A small-molecule ligand and the protein it binds are described below.
Small molecule (SMILES): C[C@H](CCC(=O)O)[C@H]1CC[C@H]2[C@@H]3[C@H](O)C[C@@H]4C[C@H](O)CC[C@]4(C)[C@H]3C[C@H](O)[C@]12C

Sequence of chain 1.J:
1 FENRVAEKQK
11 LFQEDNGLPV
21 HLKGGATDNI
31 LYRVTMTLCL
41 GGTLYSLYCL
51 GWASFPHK

Binding-site contacts:
Ligand atom C7 contacts residue GLN161 of chain 1.C at 4.0 Å.
Ligand atom C14 contacts residue LEU160 of chain 1.C at 3.9 Å (hydrophobic).
Ligand atom C16 contacts residue LEU160 of chain 1.C at 4.3 Å (hydrophobic).
Ligand atom O26 contacts residue PHE1 of chain 1.J at 3.2 Å (h-bond).
Ligand atom C6 contacts residue LEU160 of chain 1.C at 4.3 Å (hydrophobic).
Ligand atom C19 contacts residue PHE219 of chain 1.C at 3.8 Å (hydrophobic).
Ligand atom C6 contacts residue GLN161 of chain 1.C at 3.8 Å.
Ligand atom C10 contacts residue PHE164 of chain 1.C at 4.4 Å (hydrophobic).
Ligand atom O26 contacts residue ARG156 of chain 1.C at 3.9 Å.
Ligand atom C13 contacts residue LEU160 of chain 1.C at 4.4 Å (hydrophobic).
Ligand atom O25 contacts residue PHE1 of chain 1.J at 3.1 Å (h-bond).
Ligand atom C22 contacts residue ARG156 of chain 1.C at 4.5 Å.
Ligand atom O26 contacts residue PHE225 of chain 1.C at 4.5 Å.
Ligand atom O7 contacts residue GLN161 of chain 1.C at 3.9 Å.
Ligand atom C21 contacts residue PHE1 of chain 1.J at 4.5 Å (hydrophobic).
Ligand atom C18 contacts residue LEU160 of chain 1.C at 3.6 Å (hydrophobic).
Ligand atom C19 contacts residue PHE164 of chain 1.C at 3.2 Å (hydrophobic).
Ligand atom C6 contacts residue PHE164 of chain 1.C at 4.1 Å (hydrophobic).
Ligand atom C23 contacts residue ARG156 of chain 1.C at 3.1 Å.
Ligand atom C16 contacts residue LYS157 of chain 1.C at 4.2 Å.
Ligand atom C24 contacts residue ARG156 of chain 1.C at 3.3 Å.
Ligand atom O25 contacts residue ARG156 of chain 1.C at 3.0 Å (salt-bridge).
Ligand atom C24 contacts residue PHE1 of chain 1.J at 3.6 Å (hydrophobic).
Ligand atom C18 contacts residue LEU223 of chain 1.C at 3.3 Å (hydrophobic).
Ligand atom C15 contacts residue LYS157 of chain 1.C at 3.9 Å.
Ligand atom C5 contacts residue PHE164 of chain 1.C at 4.0 Å (hydrophobic).
Ligand atom C15 contacts residue LEU160 of chain 1.C at 4.0 Å (hydrophobic).

Sequence of chain 1.C:
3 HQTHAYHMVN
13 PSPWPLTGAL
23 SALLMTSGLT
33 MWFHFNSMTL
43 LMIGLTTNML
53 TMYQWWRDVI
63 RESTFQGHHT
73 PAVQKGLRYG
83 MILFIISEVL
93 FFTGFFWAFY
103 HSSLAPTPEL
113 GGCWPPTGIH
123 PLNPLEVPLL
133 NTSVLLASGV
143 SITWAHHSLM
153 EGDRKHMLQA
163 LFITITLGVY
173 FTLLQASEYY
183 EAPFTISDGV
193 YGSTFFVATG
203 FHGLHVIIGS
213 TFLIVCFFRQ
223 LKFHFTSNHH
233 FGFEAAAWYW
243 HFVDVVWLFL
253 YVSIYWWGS